Sequence of chain 7.A:
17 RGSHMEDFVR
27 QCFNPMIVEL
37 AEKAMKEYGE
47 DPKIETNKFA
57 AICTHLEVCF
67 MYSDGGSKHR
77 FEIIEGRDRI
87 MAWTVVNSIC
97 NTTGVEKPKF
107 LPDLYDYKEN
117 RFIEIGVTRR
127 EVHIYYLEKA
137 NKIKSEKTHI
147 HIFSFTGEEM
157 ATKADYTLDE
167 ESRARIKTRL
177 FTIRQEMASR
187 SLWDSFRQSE

This small molecule binds to this protein.
Small molecule (SMILES): COc1cc(CCNC(=O)c2nc(-c3ccccc3C)[nH]c(=O)c2O)ccc1O

Binding-site contacts:
Ligand atom C09 contacts residue MN1 of chain 7.C at 2.9 Å.
Ligand atom C26 contacts residue ALA40 of chain 7.A at 3.8 Å (hydrophobic).
Ligand atom O15 contacts residue GLU120 of chain 7.A at 3.0 Å (salt-bridge).
Ligand atom C14 contacts residue GLU120 of chain 7.A at 3.7 Å.
Ligand atom O15 contacts residue TYR131 of chain 7.A at 3.7 Å.
Ligand atom C04 contacts residue TYR44 of chain 7.A at 3.7 Å (hydrophobic).
Ligand atom C05 contacts residue TYR44 of chain 7.A at 3.9 Å (hydrophobic).
Ligand atom C09 contacts residue GLU81 of chain 7.A at 3.7 Å.
Ligand atom O13 contacts residue GLU81 of chain 7.A at 4.0 Å.
Ligand atom O13 contacts residue HIS61 of chain 7.A at 3.3 Å (h-bond).
Ligand atom C12 contacts residue GLU120 of chain 7.A at 3.8 Å.
Ligand atom O29 contacts residue MET41 of chain 7.A at 3.7 Å.
Ligand atom C12 contacts residue MN1 of chain 7.B at 2.9 Å.
Ligand atom O10 contacts residue GLU81 of chain 7.A at 2.9 Å (salt-bridge).
Ligand atom O29 contacts residue ILE58 of chain 7.A at 3.8 Å.
Ligand atom O02 contacts residue GLU46 of chain 7.A at 3.4 Å (salt-bridge).
Ligand atom O29 contacts residue GLU46 of chain 7.A at 2.8 Å (salt-bridge).
Ligand atom O02 contacts residue TYR44 of chain 7.A at 4.0 Å.
Ligand atom O15 contacts residue ILE121 of chain 7.A at 2.9 Å (h-bond).
Ligand atom O15 contacts residue MN1 of chain 7.B at 2.2 Å.
Ligand atom C27 contacts residue ILE58 of chain 7.A at 3.7 Å (hydrophobic).
Ligand atom O13 contacts residue ASP109 of chain 7.A at 3.1 Å (salt-bridge).
Ligand atom C03 contacts residue GLU46 of chain 7.A at 4.0 Å.
Ligand atom O10 contacts residue MN1 of chain 7.C at 1.9 Å.
Ligand atom C07 contacts residue TYR44 of chain 7.A at 3.8 Å (hydrophobic).
Ligand atom C11 contacts residue MN1 of chain 7.C at 3.5 Å.
Ligand atom C06 contacts residue TYR44 of chain 7.A at 3.6 Å (hydrophobic).
Ligand atom O15 contacts residue HIS61 of chain 7.A at 2.9 Å (h-bond).
Ligand atom C14 contacts residue ILE121 of chain 7.A at 4.0 Å (hydrophobic).
Ligand atom C12 contacts residue MN1 of chain 7.C at 3.2 Å.
Ligand atom C14 contacts residue MN1 of chain 7.B at 2.9 Å.
Ligand atom C27 contacts residue ALA40 of chain 7.A at 4.0 Å (hydrophobic).
Ligand atom C14 contacts residue HIS61 of chain 7.A at 3.3 Å.
Ligand atom O13 contacts residue MN1 of chain 7.C at 2.3 Å.
Ligand atom O29 contacts residue LYS54 of chain 7.A at 3.5 Å.
Ligand atom C28 contacts residue GLU46 of chain 7.A at 3.7 Å.
Ligand atom O13 contacts residue GLU120 of chain 7.A at 3.0 Å (salt-bridge).
Ligand atom N16 contacts residue TYR131 of chain 7.A at 3.6 Å (h-bond).
Ligand atom C12 contacts residue HIS61 of chain 7.A at 3.5 Å.
Ligand atom O13 contacts residue MN1 of chain 7.B at 2.1 Å.